This small molecule binds to this protein.
Small molecule (SMILES): CC(=O)N[C@@H]1[C@@H](O)[C@H](O)[C@@H](CO)O[C@H]1O

Binding-site contacts:
Ligand atom C2 contacts residue GLY231 of chain 1.A at 4.5 Å.
Ligand atom O7 contacts residue PHE222 of chain 1.A at 4.1 Å.
Ligand atom C7 contacts residue CYS224 of chain 1.A at 4.1 Å (hydrophobic).
Ligand atom C4 contacts residue GLN1 of chain 1.A at 4.0 Å.
Ligand atom O7 contacts residue CYS224 of chain 1.A at 4.1 Å.
Ligand atom C4 contacts residue ASN228 of chain 1.A at 4.2 Å.
Ligand atom C3 contacts residue ASN228 of chain 1.A at 3.8 Å.
Ligand atom O6 contacts residue SER230 of chain 1.A at 3.5 Å.
Ligand atom C8 contacts residue PHE222 of chain 1.A at 3.7 Å (hydrophobic).
Ligand atom C1 contacts residue ASN228 of chain 1.A at 1.4 Å.
Ligand atom C7 contacts residue ALA223 of chain 1.A at 4.3 Å (hydrophobic).
Ligand atom O7 contacts residue ALA223 of chain 1.A at 4.0 Å.
Ligand atom O6 contacts residue GLY231 of chain 1.A at 3.5 Å (h-bond).
Ligand atom N2 contacts residue GLY231 of chain 1.A at 4.1 Å.
Ligand atom C3 contacts residue GLN1 of chain 1.A at 4.4 Å.
Ligand atom O3 contacts residue GLN1 of chain 1.A at 4.2 Å.
Ligand atom C2 contacts residue GLN1 of chain 1.A at 4.3 Å.
Ligand atom C7 contacts residue ASN228 of chain 1.A at 3.7 Å.
Ligand atom O7 contacts residue ASN228 of chain 1.A at 3.6 Å.
Ligand atom O5 contacts residue ASN228 of chain 1.A at 2.3 Å (h-bond).
Ligand atom C8 contacts residue CYS221 of chain 1.A at 3.5 Å (hydrophobic).
Ligand atom O5 contacts residue GLY231 of chain 1.A at 3.7 Å.
Ligand atom N2 contacts residue ASN228 of chain 1.A at 3.2 Å (h-bond).
Ligand atom O5 contacts residue GLN1 of chain 1.A at 4.1 Å.
Ligand atom C7 contacts residue PHE222 of chain 1.A at 4.1 Å (hydrophobic).
Ligand atom C1 contacts residue GLY231 of chain 1.A at 3.6 Å.
Ligand atom C5 contacts residue GLY231 of chain 1.A at 3.8 Å.
Ligand atom C8 contacts residue ALA223 of chain 1.A at 3.7 Å (hydrophobic).
Ligand atom C8 contacts residue CYS233 of chain 1.A at 3.8 Å (hydrophobic).
Ligand atom C6 contacts residue GLY231 of chain 1.A at 4.1 Å.
Ligand atom C2 contacts residue ASN228 of chain 1.A at 2.5 Å.
Ligand atom C5 contacts residue ASN228 of chain 1.A at 3.6 Å.
Ligand atom C8 contacts residue CYS224 of chain 1.A at 4.0 Å (hydrophobic).

Sequence of chain 1.A:
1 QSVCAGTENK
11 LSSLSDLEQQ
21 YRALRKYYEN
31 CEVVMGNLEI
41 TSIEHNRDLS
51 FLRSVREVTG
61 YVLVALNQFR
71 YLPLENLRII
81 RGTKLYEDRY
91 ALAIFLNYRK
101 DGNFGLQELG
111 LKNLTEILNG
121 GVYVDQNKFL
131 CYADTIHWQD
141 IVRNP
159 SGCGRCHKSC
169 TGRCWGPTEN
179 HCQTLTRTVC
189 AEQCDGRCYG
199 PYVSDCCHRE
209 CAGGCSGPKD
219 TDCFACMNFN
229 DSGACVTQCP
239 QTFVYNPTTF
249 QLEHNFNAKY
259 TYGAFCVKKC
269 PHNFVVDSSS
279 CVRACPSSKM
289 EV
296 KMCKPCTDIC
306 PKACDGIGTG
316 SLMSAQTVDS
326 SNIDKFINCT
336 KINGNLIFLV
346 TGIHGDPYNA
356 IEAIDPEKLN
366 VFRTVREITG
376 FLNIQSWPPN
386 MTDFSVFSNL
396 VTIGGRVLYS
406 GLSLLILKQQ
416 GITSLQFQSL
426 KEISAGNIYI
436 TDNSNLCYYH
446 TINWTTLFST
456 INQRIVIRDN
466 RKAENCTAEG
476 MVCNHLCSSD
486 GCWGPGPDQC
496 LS